Sequence of chain 1.D:
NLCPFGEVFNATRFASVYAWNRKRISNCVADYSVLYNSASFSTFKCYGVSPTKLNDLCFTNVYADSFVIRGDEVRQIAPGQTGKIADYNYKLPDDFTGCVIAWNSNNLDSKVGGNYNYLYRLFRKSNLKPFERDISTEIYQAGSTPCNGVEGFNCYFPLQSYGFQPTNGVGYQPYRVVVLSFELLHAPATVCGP

Binding-site contacts:
Ligand atom O7 contacts residue ASN10 of chain 1.D at 4.1 Å.
Ligand atom C8 contacts residue LEU35 of chain 1.D at 3.8 Å (hydrophobic).
Ligand atom C7 contacts residue ASN10 of chain 1.D at 3.8 Å.
Ligand atom O7 contacts residue PHE5 of chain 1.D at 4.4 Å.
Ligand atom C1 contacts residue ASN10 of chain 1.D at 1.4 Å.
Ligand atom O5 contacts residue ASN10 of chain 1.D at 2.3 Å (h-bond).
Ligand atom C8 contacts residue PHE9 of chain 1.D at 3.8 Å (hydrophobic).
Ligand atom C4 contacts residue ASN10 of chain 1.D at 4.2 Å.
Ligand atom C7 contacts residue GLY6 of chain 1.D at 3.7 Å.
Ligand atom N2 contacts residue PHE9 of chain 1.D at 4.5 Å.
Ligand atom C8 contacts residue GLY6 of chain 1.D at 3.8 Å.
Ligand atom C8 contacts residue PHE5 of chain 1.D at 3.5 Å (hydrophobic).
Ligand atom O7 contacts residue GLY6 of chain 1.D at 3.4 Å.
Ligand atom C3 contacts residue ASN10 of chain 1.D at 3.8 Å.
Ligand atom C5 contacts residue ASN10 of chain 1.D at 3.6 Å.
Ligand atom C7 contacts residue PHE5 of chain 1.D at 4.3 Å (hydrophobic).
Ligand atom N2 contacts residue ASN10 of chain 1.D at 3.0 Å (h-bond).
Ligand atom C2 contacts residue ASN10 of chain 1.D at 2.5 Å.

A protein and the small-molecule ligand that binds it are described below.
Small molecule (SMILES): CC(=O)N[C@@H]1[C@@H](O)[C@H](O)[C@@H](CO)O[C@H]1O